Sequence of chain 1.E:
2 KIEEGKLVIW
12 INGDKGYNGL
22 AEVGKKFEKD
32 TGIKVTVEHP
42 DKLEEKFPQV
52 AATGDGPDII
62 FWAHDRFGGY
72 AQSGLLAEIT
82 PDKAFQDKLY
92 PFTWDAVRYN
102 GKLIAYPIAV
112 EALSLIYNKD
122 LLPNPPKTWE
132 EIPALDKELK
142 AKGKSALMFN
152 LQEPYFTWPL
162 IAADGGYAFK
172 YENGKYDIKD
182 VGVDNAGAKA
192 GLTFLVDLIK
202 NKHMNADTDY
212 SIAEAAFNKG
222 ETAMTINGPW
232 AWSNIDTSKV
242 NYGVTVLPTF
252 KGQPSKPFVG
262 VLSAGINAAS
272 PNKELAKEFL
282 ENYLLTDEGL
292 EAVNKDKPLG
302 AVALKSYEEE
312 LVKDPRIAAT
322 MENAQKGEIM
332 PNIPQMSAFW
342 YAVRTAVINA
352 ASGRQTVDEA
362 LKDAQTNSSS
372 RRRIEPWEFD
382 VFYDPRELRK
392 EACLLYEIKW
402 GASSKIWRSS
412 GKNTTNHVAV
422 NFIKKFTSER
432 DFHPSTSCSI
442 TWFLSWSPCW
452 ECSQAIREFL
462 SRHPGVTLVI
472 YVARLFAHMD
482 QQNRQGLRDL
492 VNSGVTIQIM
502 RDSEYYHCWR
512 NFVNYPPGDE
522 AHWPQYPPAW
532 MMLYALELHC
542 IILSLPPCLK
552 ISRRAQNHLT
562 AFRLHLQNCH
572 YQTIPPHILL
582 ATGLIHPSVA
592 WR

Binding-site contacts:
Ligand atom C1 contacts residue ASP15 of chain 1.E at 4.1 Å.
Ligand atom C5 contacts residue ARG345 of chain 1.E at 4.3 Å.
Ligand atom C3 contacts residue TRP63 of chain 1.E at 3.8 Å (hydrophobic).
Ligand atom O4 contacts residue GLU45 of chain 1.E at 4.3 Å.
Ligand atom C6 contacts residue ARG345 of chain 1.E at 3.4 Å.
Ligand atom O4 contacts residue ARG67 of chain 1.E at 2.7 Å (salt-bridge).
Ligand atom C5 contacts residue GLU154 of chain 1.E at 3.9 Å.
Ligand atom O2 contacts residue ALA64 of chain 1.E at 3.4 Å.
Ligand atom C2 contacts residue ASP66 of chain 1.E at 3.0 Å.
Ligand atom C4 contacts residue ASP66 of chain 1.E at 3.9 Å.
Ligand atom C3 contacts residue GLU112 of chain 1.E at 4.1 Å.
Ligand atom O3 contacts residue ARG67 of chain 1.E at 3.5 Å (salt-bridge).
Ligand atom O3 contacts residue ASP66 of chain 1.E at 2.4 Å (salt-bridge).
Ligand atom O2 contacts residue MET331 of chain 1.E at 3.9 Å.
Ligand atom O4 contacts residue ARG345 of chain 1.E at 4.2 Å.
Ligand atom O1 contacts residue ASP15 of chain 1.E at 3.7 Å.
Ligand atom O1 contacts residue ASN13 of chain 1.E at 3.6 Å (h-bond).
Ligand atom C1 contacts residue TRP231 of chain 1.E at 4.0 Å (hydrophobic).
Ligand atom O5 contacts residue TYR156 of chain 1.E at 3.9 Å.
Ligand atom O3 contacts residue TYR156 of chain 1.E at 4.0 Å.
Ligand atom O6 contacts residue PRO155 of chain 1.E at 3.4 Å.
Ligand atom O3 contacts residue TRP63 of chain 1.E at 3.4 Å (h-bond).
Ligand atom O2 contacts residue TRP231 of chain 1.E at 4.1 Å.
Ligand atom C3 contacts residue ARG67 of chain 1.E at 4.1 Å.
Ligand atom C2 contacts residue GLU112 of chain 1.E at 3.5 Å.
Ligand atom O3 contacts residue GLU112 of chain 1.E at 3.7 Å.
Ligand atom O6 contacts residue TRP341 of chain 1.E at 4.2 Å.
Ligand atom C6 contacts residue TRP341 of chain 1.E at 3.7 Å (hydrophobic).
Ligand atom C3 contacts residue ASP66 of chain 1.E at 3.2 Å.
Ligand atom C1 contacts residue TYR156 of chain 1.E at 4.1 Å (hydrophobic).
Ligand atom C4 contacts residue ARG67 of chain 1.E at 3.8 Å.
Ligand atom O2 contacts residue GLU112 of chain 1.E at 2.3 Å (salt-bridge).
Ligand atom C6 contacts residue GLU154 of chain 1.E at 3.4 Å.
Ligand atom O2 contacts residue ASP66 of chain 1.E at 3.0 Å (salt-bridge).
Ligand atom C4 contacts residue TYR156 of chain 1.E at 4.2 Å (hydrophobic).
Ligand atom O3 contacts residue ALA64 of chain 1.E at 4.3 Å.
Ligand atom C2 contacts residue TRP231 of chain 1.E at 4.0 Å (hydrophobic).
Ligand atom O6 contacts residue GLU154 of chain 1.E at 2.3 Å (salt-bridge).
Ligand atom O6 contacts residue ARG345 of chain 1.E at 3.5 Å (salt-bridge).
Ligand atom O5 contacts residue GLU154 of chain 1.E at 4.2 Å.

A small-molecule ligand and the protein it binds are described below.
Small molecule (SMILES): OC[C@H]1O[C@H](O[C@H]2[C@H](O)[C@@H](O)[C@@H](O)O[C@@H]2CO)[C@H](O)[C@@H](O)[C@@H]1O